Binding-site contacts:
Ligand atom O4 contacts residue TRP65 of chain 1.F at 3.9 Å.
Ligand atom C2 contacts residue ASN79 of chain 1.E at 2.5 Å.
Ligand atom C6 contacts residue ARG64 of chain 1.F at 3.8 Å.
Ligand atom O5 contacts residue TYR28 of chain 1.F at 3.7 Å.
Ligand atom C6 contacts residue TRP65 of chain 1.F at 3.8 Å (hydrophobic).
Ligand atom C4 contacts residue TYR28 of chain 1.F at 3.7 Å (hydrophobic).
Ligand atom C1 contacts residue GLY66 of chain 1.F at 3.8 Å.
Ligand atom C8 contacts residue GLY29 of chain 1.F at 3.6 Å.
Ligand atom C7 contacts residue ARG64 of chain 1.F at 3.6 Å.
Ligand atom C2 contacts residue TYR28 of chain 1.F at 3.5 Å (hydrophobic).
Ligand atom O7 contacts residue TYR69 of chain 1.F at 3.6 Å.
Ligand atom C5 contacts residue TYR89 of chain 1.F at 3.8 Å (hydrophobic).
Ligand atom O5 contacts residue GLY66 of chain 1.F at 3.4 Å (h-bond).
Ligand atom C3 contacts residue ASN79 of chain 1.E at 3.8 Å.
Ligand atom O6 contacts residue TRP65 of chain 1.F at 3.5 Å (h-bond).
Ligand atom O2 contacts residue ARG64 of chain 1.F at 3.3 Å (salt-bridge).
Ligand atom O7 contacts residue GLY29 of chain 1.F at 3.1 Å (h-bond).
Ligand atom O5 contacts residue TYR28 of chain 1.F at 3.6 Å.
Ligand atom O3 contacts residue ARG64 of chain 1.F at 2.9 Å (salt-bridge).
Ligand atom C7 contacts residue GLY29 of chain 1.F at 3.7 Å.
Ligand atom O7 contacts residue ARG64 of chain 1.F at 3.5 Å (salt-bridge).
Ligand atom O5 contacts residue ASN79 of chain 1.E at 2.4 Å (h-bond).
Ligand atom O7 contacts residue TYR28 of chain 1.F at 3.8 Å.
Ligand atom O6 contacts residue ARG64 of chain 1.F at 3.8 Å.
Ligand atom O6 contacts residue TYR28 of chain 1.F at 3.4 Å.
Ligand atom O4 contacts residue TYR28 of chain 1.F at 3.2 Å.
Ligand atom C1 contacts residue TYR28 of chain 1.F at 3.9 Å (hydrophobic).
Ligand atom C1 contacts residue TYR89 of chain 1.F at 3.6 Å (hydrophobic).
Ligand atom C7 contacts residue ASN79 of chain 1.E at 3.6 Å.
Ligand atom C8 contacts residue TYR69 of chain 1.F at 3.6 Å (hydrophobic).
Ligand atom C1 contacts residue ARG64 of chain 1.F at 3.7 Å.
Ligand atom C5 contacts residue ASN79 of chain 1.E at 3.7 Å.
Ligand atom C5 contacts residue TYR28 of chain 1.F at 3.3 Å (hydrophobic).
Ligand atom O2 contacts residue GLY66 of chain 1.F at 3.6 Å (h-bond).
Ligand atom N2 contacts residue ASN79 of chain 1.E at 2.9 Å (h-bond).
Ligand atom O5 contacts residue TYR89 of chain 1.F at 3.8 Å.
Ligand atom O3 contacts residue TYR28 of chain 1.F at 3.8 Å.
Ligand atom C2 contacts residue ARG64 of chain 1.F at 3.7 Å.
Ligand atom O5 contacts residue TRP65 of chain 1.F at 3.8 Å.
Ligand atom C1 contacts residue ASN79 of chain 1.E at 1.4 Å.

Sequence of chain 1.E:
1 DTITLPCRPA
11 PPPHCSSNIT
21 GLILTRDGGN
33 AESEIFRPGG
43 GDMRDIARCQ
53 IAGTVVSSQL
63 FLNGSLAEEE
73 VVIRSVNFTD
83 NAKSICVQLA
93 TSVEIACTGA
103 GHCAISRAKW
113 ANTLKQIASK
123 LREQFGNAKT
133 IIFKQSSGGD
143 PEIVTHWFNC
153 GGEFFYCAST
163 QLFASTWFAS

Sequence of chain 1.F:
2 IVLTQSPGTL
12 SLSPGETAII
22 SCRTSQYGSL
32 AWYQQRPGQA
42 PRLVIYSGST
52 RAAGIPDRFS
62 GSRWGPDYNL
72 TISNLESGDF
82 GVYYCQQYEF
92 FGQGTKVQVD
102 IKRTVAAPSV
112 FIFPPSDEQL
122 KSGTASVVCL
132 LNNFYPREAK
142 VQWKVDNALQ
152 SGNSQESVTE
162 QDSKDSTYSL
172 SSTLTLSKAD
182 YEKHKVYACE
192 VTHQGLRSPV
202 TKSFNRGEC

This small molecule binds to this protein.
Small molecule (SMILES): CC(=O)N[C@H]1[C@H](O[C@H]2[C@H](O)[C@@H](NC(C)=O)CO[C@@H]2CO)O[C@H](CO)[C@@H](O[C@@H]2O[C@H](CO[C@H]3O[C@H](CO[C@H]4O[C@H](CO)[C@@H](O)[C@H](O)[C@@H]4O)[C@@H](O)[C@H](O[C@H]4O[C@H](CO)[C@@H](O)[C@H](O)[C@@H]4O[C@H]4O[C@H](CO)[C@@H](O)[C@H](O)[C@@H]4O)[C@@H]3O)[C@@H](O)[C@H](O[C@H]3O[C@H](CO)[C@@H](O)[C@H](O)[C@@H]3O[C@H]3O[C@H](CO)[C@@H](O)[C@H](O)[C@@H]3O)[C@@H]2O)[C@@H]1O